Binding-site contacts:
Ligand atom O6 contacts residue GLN212 of chain 2.A at 4.0 Å.
Ligand atom C5 contacts residue GLN212 of chain 2.A at 3.9 Å.
Ligand atom O6 contacts residue PHE189 of chain 1.A at 3.7 Å.
Ligand atom C5 contacts residue LEU207 of chain 2.A at 3.9 Å (hydrophobic).
Ligand atom C7 contacts residue ASN113 of chain 1.A at 3.6 Å.
Ligand atom C6 contacts residue GLN212 of chain 2.A at 3.3 Å.
Ligand atom O5 contacts residue ASN113 of chain 1.A at 2.4 Å (h-bond).
Ligand atom C8 contacts residue MET185 of chain 1.A at 3.4 Å (hydrophobic).
Ligand atom N2 contacts residue SER115 of chain 1.A at 4.1 Å.
Ligand atom O6 contacts residue GLU208 of chain 2.A at 3.4 Å (salt-bridge).
Ligand atom O7 contacts residue ASN113 of chain 1.A at 3.5 Å (h-bond).
Ligand atom O6 contacts residue TYR116 of chain 1.A at 2.5 Å (h-bond).
Ligand atom C5 contacts residue PHE189 of chain 1.A at 4.0 Å (hydrophobic).
Ligand atom C4 contacts residue ASN113 of chain 1.A at 4.2 Å.
Ligand atom C1 contacts residue GLN212 of chain 2.A at 4.2 Å.
Ligand atom C1 contacts residue ASN113 of chain 1.A at 1.5 Å.
Ligand atom O5 contacts residue GLN212 of chain 2.A at 3.5 Å (h-bond).
Ligand atom C1 contacts residue GLU109 of chain 1.A at 3.9 Å.
Ligand atom O5 contacts residue LEU207 of chain 2.A at 3.5 Å.
Ligand atom C6 contacts residue LEU207 of chain 2.A at 3.9 Å (hydrophobic).
Ligand atom C6 contacts residue PHE189 of chain 1.A at 4.3 Å (hydrophobic).
Ligand atom O6 contacts residue GLN212 of chain 2.A at 4.1 Å.
Ligand atom C6 contacts residue TYR211 of chain 2.A at 3.5 Å (hydrophobic).
Ligand atom C3 contacts residue ASN113 of chain 1.A at 3.8 Å.
Ligand atom O6 contacts residue PRO239 of chain 2.A at 3.5 Å.
Ligand atom C5 contacts residue ASN113 of chain 1.A at 3.7 Å.
Ligand atom C1 contacts residue LEU207 of chain 2.A at 4.2 Å (hydrophobic).
Ligand atom C2 contacts residue ASN113 of chain 1.A at 2.4 Å.
Ligand atom C8 contacts residue PHE189 of chain 1.A at 4.1 Å (hydrophobic).
Ligand atom O6 contacts residue TYR211 of chain 2.A at 4.1 Å.
Ligand atom N2 contacts residue ASN113 of chain 1.A at 2.9 Å (h-bond).
Ligand atom C1 contacts residue TYR116 of chain 1.A at 3.9 Å (hydrophobic).
Ligand atom C6 contacts residue TYR116 of chain 1.A at 3.7 Å (hydrophobic).
Ligand atom C5 contacts residue TYR211 of chain 2.A at 3.8 Å (hydrophobic).
Ligand atom O6 contacts residue LEU207 of chain 2.A at 4.3 Å.
Ligand atom C6 contacts residue PRO239 of chain 2.A at 3.0 Å (hydrophobic).
Ligand atom O5 contacts residue GLU109 of chain 1.A at 3.8 Å.
Ligand atom O5 contacts residue TYR116 of chain 1.A at 3.4 Å.
Ligand atom C5 contacts residue PRO239 of chain 2.A at 4.3 Å (hydrophobic).
Ligand atom C4 contacts residue LEU207 of chain 2.A at 3.6 Å (hydrophobic).

A protein and the small-molecule ligand that binds it are described below.
Small molecule (SMILES): CC(=O)N[C@H]1[C@H](O[C@H]2[C@H](O)[C@@H](NC(C)=O)CO[C@@H]2CO)O[C@H](CO)[C@@H](O[C@@H]2O[C@H](CO[C@@H]3O[C@H](CO)[C@@H](O)[C@H](O[C@H]4O[C@H](CO)[C@@H](O)[C@H](O)[C@@H]4O)[C@@H]3O)[C@@H](O)[C@H](O)[C@@H]2O)[C@@H]1O

Sequence of chain 2.A:
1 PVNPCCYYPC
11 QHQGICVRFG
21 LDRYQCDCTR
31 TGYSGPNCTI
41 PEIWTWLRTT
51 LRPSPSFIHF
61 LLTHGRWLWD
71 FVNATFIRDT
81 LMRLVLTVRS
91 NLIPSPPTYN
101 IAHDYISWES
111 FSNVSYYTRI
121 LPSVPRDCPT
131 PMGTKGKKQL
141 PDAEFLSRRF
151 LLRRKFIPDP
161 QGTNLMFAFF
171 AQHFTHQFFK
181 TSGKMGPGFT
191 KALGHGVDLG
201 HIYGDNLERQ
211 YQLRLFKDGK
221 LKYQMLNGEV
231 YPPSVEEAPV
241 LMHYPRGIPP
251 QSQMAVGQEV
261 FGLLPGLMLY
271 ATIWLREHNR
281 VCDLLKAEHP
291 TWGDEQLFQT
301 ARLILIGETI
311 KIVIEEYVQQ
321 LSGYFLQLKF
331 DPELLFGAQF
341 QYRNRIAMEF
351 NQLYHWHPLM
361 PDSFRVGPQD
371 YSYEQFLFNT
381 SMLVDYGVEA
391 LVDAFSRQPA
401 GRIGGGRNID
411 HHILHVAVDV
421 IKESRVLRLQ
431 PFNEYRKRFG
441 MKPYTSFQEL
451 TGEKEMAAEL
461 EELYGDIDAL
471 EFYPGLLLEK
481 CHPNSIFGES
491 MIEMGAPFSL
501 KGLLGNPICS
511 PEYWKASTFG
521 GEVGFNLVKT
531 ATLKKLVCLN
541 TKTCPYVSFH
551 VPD

Sequence of chain 1.A:
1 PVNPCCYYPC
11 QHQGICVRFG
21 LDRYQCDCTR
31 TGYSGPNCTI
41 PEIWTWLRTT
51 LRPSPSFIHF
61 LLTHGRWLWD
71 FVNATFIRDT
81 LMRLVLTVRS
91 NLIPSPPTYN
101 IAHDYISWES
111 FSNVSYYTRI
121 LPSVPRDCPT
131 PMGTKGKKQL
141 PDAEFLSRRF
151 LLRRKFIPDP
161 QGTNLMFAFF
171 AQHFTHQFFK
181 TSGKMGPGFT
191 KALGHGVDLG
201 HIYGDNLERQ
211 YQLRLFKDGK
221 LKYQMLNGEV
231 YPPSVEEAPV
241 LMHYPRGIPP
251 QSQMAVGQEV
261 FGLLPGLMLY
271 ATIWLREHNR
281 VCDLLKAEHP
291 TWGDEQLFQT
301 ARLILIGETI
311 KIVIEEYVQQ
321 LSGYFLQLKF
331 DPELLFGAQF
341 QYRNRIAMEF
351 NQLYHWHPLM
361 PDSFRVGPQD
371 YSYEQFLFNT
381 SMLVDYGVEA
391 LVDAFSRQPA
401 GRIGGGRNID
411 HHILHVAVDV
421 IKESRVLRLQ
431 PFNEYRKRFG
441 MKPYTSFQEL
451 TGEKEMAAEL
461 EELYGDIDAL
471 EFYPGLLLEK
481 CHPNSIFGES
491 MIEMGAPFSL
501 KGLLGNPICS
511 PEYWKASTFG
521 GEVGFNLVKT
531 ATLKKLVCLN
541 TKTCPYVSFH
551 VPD